Sequence of chain 1.A:
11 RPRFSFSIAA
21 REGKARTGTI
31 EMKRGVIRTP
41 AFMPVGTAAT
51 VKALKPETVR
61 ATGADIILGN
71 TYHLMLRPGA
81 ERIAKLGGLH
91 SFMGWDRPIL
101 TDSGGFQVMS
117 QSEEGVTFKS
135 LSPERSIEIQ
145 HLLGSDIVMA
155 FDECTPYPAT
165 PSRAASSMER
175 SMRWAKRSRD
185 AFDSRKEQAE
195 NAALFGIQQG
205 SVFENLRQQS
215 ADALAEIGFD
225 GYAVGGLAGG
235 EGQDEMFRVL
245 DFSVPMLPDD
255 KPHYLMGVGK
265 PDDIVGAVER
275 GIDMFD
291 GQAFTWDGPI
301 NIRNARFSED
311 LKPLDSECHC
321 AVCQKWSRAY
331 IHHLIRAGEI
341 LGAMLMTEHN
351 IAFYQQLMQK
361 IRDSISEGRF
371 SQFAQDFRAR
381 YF

Binding-site contacts:
Ligand atom C8 contacts residue PHE106 of chain 1.A at 4.0 Å (hydrophobic).
Ligand atom C6 contacts residue GLY229 of chain 1.A at 4.3 Å.
Ligand atom N1 contacts residue MET260 of chain 1.A at 3.9 Å.
Ligand atom N1 contacts residue ILE201 of chain 1.A at 4.0 Å.
Ligand atom C6 contacts residue MET260 of chain 1.A at 3.9 Å (hydrophobic).
Ligand atom N11 contacts residue LEU231 of chain 1.A at 2.8 Å (h-bond).
Ligand atom C2 contacts residue PHE106 of chain 1.A at 4.1 Å (hydrophobic).
Ligand atom N11 contacts residue GLY261 of chain 1.A at 3.8 Å.
Ligand atom C2 contacts residue MET260 of chain 1.A at 3.6 Å (hydrophobic).
Ligand atom C4 contacts residue MET260 of chain 1.A at 3.6 Å (hydrophobic).
Ligand atom N3 contacts residue PHE106 of chain 1.A at 3.5 Å.
Ligand atom O6 contacts residue GLY229 of chain 1.A at 3.3 Å.
Ligand atom C10 contacts residue GLY230 of chain 1.A at 3.8 Å.
Ligand atom C10 contacts residue LEU231 of chain 1.A at 3.4 Å (hydrophobic).
Ligand atom N3 contacts residue MET260 of chain 1.A at 3.4 Å.
Ligand atom C8 contacts residue MET260 of chain 1.A at 3.9 Å (hydrophobic).
Ligand atom N9 contacts residue MET260 of chain 1.A at 4.2 Å.
Ligand atom N11 contacts residue MET260 of chain 1.A at 2.9 Å (h-bond).
Ligand atom N2 contacts residue ILE201 of chain 1.A at 3.8 Å.
Ligand atom C2 contacts residue ILE201 of chain 1.A at 4.2 Å (hydrophobic).
Ligand atom N2 contacts residue ASP156 of chain 1.A at 2.9 Å (salt-bridge).
Ligand atom N2 contacts residue MET260 of chain 1.A at 4.1 Å.
Ligand atom N9 contacts residue PHE106 of chain 1.A at 3.7 Å.
Ligand atom O6 contacts residue GLN203 of chain 1.A at 3.4 Å (h-bond).
Ligand atom C6 contacts residue GLN203 of chain 1.A at 4.2 Å.
Ligand atom C10 contacts residue MET260 of chain 1.A at 3.5 Å (hydrophobic).
Ligand atom C7 contacts residue MET260 of chain 1.A at 3.7 Å (hydrophobic).
Ligand atom C2 contacts residue ASP156 of chain 1.A at 3.7 Å.
Ligand atom N2 contacts residue SER103 of chain 1.A at 3.7 Å.
Ligand atom C5 contacts residue MET260 of chain 1.A at 3.9 Å (hydrophobic).
Ligand atom C8 contacts residue GLY261 of chain 1.A at 4.2 Å.
Ligand atom O6 contacts residue GLY230 of chain 1.A at 3.0 Å (h-bond).
Ligand atom C4 contacts residue PHE106 of chain 1.A at 3.7 Å (hydrophobic).
Ligand atom C6 contacts residue ASP156 of chain 1.A at 3.8 Å.
Ligand atom N1 contacts residue GLN203 of chain 1.A at 4.3 Å.
Ligand atom C5 contacts residue PHE106 of chain 1.A at 4.0 Å (hydrophobic).
Ligand atom O6 contacts residue ASP156 of chain 1.A at 3.7 Å.
Ligand atom C6 contacts residue GLY230 of chain 1.A at 4.2 Å.
Ligand atom N1 contacts residue ASP156 of chain 1.A at 3.0 Å (salt-bridge).
Ligand atom C7 contacts residue PHE106 of chain 1.A at 4.0 Å (hydrophobic).

A small-molecule ligand and the protein it binds are described below.
Small molecule (SMILES): NCc1c[nH]c2nc(N)[nH]c(=O)c12